Sequence of chain 1.D:
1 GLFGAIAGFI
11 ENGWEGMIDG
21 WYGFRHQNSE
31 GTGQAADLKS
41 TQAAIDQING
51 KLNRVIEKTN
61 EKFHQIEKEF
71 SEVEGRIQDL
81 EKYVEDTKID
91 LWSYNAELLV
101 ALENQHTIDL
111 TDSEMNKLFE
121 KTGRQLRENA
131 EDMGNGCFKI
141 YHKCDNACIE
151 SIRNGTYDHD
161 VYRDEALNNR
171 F

Sequence of chain 1.C:
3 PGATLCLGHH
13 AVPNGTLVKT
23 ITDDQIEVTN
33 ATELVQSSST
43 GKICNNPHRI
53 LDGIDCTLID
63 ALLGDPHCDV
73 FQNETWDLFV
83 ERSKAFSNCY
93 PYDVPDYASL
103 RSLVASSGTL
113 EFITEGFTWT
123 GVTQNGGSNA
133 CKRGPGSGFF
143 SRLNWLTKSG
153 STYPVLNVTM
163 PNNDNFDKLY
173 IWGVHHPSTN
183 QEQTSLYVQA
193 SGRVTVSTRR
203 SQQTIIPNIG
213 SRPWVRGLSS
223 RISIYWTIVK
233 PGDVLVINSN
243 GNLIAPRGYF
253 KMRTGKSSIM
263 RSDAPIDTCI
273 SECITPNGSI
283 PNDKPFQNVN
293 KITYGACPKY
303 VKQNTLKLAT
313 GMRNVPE

This small molecule binds to this protein.
Small molecule (SMILES): CC(=O)N[C@H]1[C@H](O[C@H]2[C@H](O)[C@@H](NC(C)=O)CO[C@@H]2CO)O[C@H](CO)[C@@H](O)[C@@H]1O

Binding-site contacts:
Ligand atom N2 contacts residue ASN32 of chain 1.C at 2.6 Å (h-bond).
Ligand atom C8 contacts residue THR34 of chain 1.C at 3.6 Å.
Ligand atom O5 contacts residue THR312 of chain 1.C at 3.0 Å (h-bond).
Ligand atom O7 contacts residue ASN32 of chain 1.C at 3.3 Å (h-bond).
Ligand atom C6 contacts residue LEU52 of chain 1.D at 3.5 Å (hydrophobic).
Ligand atom O6 contacts residue ASN49 of chain 1.D at 4.4 Å.
Ligand atom C1 contacts residue ALA33 of chain 1.C at 4.4 Å (hydrophobic).
Ligand atom C7 contacts residue THR34 of chain 1.C at 4.3 Å.
Ligand atom O5 contacts residue ASN32 of chain 1.C at 2.5 Å (h-bond).
Ligand atom C5 contacts residue THR312 of chain 1.C at 4.2 Å.
Ligand atom C6 contacts residue THR34 of chain 1.C at 4.3 Å.
Ligand atom C8 contacts residue LEU52 of chain 1.D at 4.3 Å (hydrophobic).
Ligand atom C4 contacts residue ASN32 of chain 1.C at 4.2 Å.
Ligand atom C3 contacts residue ASN32 of chain 1.C at 3.7 Å.
Ligand atom O6 contacts residue THR312 of chain 1.C at 4.2 Å.
Ligand atom C1 contacts residue ASN32 of chain 1.C at 1.5 Å.
Ligand atom C6 contacts residue THR312 of chain 1.C at 4.1 Å.
Ligand atom O6 contacts residue LEU52 of chain 1.D at 3.3 Å.
Ligand atom O5 contacts residue ALA33 of chain 1.C at 4.5 Å.
Ligand atom C7 contacts residue ASN32 of chain 1.C at 3.1 Å.
Ligand atom O7 contacts residue THR34 of chain 1.C at 4.2 Å.
Ligand atom C8 contacts residue ASN32 of chain 1.C at 4.1 Å.
Ligand atom C5 contacts residue ASN32 of chain 1.C at 3.8 Å.
Ligand atom C1 contacts residue THR312 of chain 1.C at 3.6 Å.
Ligand atom C2 contacts residue ASN32 of chain 1.C at 2.3 Å.